Sequence of chain 38.E:
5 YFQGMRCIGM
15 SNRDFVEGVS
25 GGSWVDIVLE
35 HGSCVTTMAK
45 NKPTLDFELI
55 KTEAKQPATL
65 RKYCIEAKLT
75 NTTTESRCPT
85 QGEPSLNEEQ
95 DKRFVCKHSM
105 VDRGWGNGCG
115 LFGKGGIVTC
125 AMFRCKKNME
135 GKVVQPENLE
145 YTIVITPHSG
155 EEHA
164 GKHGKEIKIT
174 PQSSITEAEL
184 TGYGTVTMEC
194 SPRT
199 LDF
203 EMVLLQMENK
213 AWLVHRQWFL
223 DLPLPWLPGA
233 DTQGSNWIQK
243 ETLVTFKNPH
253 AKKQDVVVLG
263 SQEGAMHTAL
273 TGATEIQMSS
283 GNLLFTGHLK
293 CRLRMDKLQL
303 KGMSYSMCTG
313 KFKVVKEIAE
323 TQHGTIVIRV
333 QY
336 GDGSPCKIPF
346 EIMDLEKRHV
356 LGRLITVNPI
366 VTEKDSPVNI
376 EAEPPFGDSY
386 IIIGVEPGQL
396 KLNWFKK

Sequence of chain 38.F:
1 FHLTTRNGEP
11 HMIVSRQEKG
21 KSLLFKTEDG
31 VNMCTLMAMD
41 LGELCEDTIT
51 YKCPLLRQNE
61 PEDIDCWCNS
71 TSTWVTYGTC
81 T

The protein below binds the small molecule below.
Small molecule (SMILES): CC(=O)N[C@@H]1[C@@H](O)[C@H](O)[C@@H](CO)O[C@H]1O

Binding-site contacts:
Ligand atom C2 contacts residue ASN75 of chain 38.E at 2.6 Å.
Ligand atom C5 contacts residue ASN75 of chain 38.E at 3.2 Å.
Ligand atom O7 contacts residue ASN75 of chain 38.E at 3.2 Å (h-bond).
Ligand atom C6 contacts residue NAG1 of chain 38.Z at 3.4 Å.
Ligand atom C8 contacts residue PHE98 of chain 38.E at 3.6 Å (hydrophobic).
Ligand atom O7 contacts residue MET126 of chain 38.E at 3.1 Å.
Ligand atom C2 contacts residue NAG1 of chain 38.Z at 4.1 Å.
Ligand atom C3 contacts residue ASN75 of chain 38.E at 3.5 Å.
Ligand atom C4 contacts residue ASN75 of chain 38.E at 4.0 Å.
Ligand atom C8 contacts residue ASN75 of chain 38.E at 3.0 Å.
Ligand atom O6 contacts residue GLU46 of chain 38.F at 3.8 Å.
Ligand atom C3 contacts residue NAG1 of chain 38.Z at 3.3 Å.
Ligand atom C8 contacts residue MET126 of chain 38.E at 3.7 Å (hydrophobic).
Ligand atom O5 contacts residue ASN75 of chain 38.E at 2.1 Å (h-bond).
Ligand atom O4 contacts residue NAG1 of chain 38.Z at 1.6 Å.
Ligand atom C6 contacts residue THR48 of chain 38.F at 4.4 Å.
Ligand atom C1 contacts residue ASN75 of chain 38.E at 1.3 Å.
Ligand atom C5 contacts residue NAG1 of chain 38.Z at 3.7 Å.
Ligand atom O3 contacts residue NAG1 of chain 38.Z at 2.4 Å (h-bond).
Ligand atom C4 contacts residue NAG1 of chain 38.Z at 2.9 Å.
Ligand atom C6 contacts residue ASN75 of chain 38.E at 3.8 Å.
Ligand atom O6 contacts residue THR48 of chain 38.F at 4.0 Å.
Ligand atom C7 contacts residue MET126 of chain 38.E at 3.8 Å (hydrophobic).
Ligand atom N2 contacts residue ASN75 of chain 38.E at 3.0 Å (h-bond).
Ligand atom C6 contacts residue CYS45 of chain 38.F at 4.4 Å (hydrophobic).
Ligand atom C7 contacts residue ASN75 of chain 38.E at 2.8 Å.
Ligand atom O6 contacts residue CYS45 of chain 38.F at 3.4 Å (h-bond).
Ligand atom O5 contacts residue THR48 of chain 38.F at 4.0 Å.
Ligand atom O6 contacts residue ASN75 of chain 38.E at 3.8 Å.
Ligand atom O6 contacts residue NAG1 of chain 38.Z at 4.1 Å.